Binding-site contacts:
Ligand atom C1 contacts residue ALA365 of chain 1.E at 4.4 Å (hydrophobic).
Ligand atom C15 contacts residue LEU318 of chain 1.E at 3.9 Å (hydrophobic).
Ligand atom C3 contacts residue ALA365 of chain 1.E at 4.2 Å (hydrophobic).
Ligand atom C16 contacts residue LEU318 of chain 1.E at 4.1 Å (hydrophobic).
Ligand atom C contacts residue ALA365 of chain 1.E at 3.7 Å (hydrophobic).
Ligand atom C17 contacts residue LEU318 of chain 1.E at 3.9 Å (hydrophobic).
Ligand atom O7 contacts residue LEU318 of chain 1.E at 3.4 Å.
Ligand atom O4 contacts residue LEU318 of chain 1.E at 4.3 Å.
Ligand atom C16 contacts residue LEU311 of chain 1.E at 3.9 Å (hydrophobic).
Ligand atom C contacts residue PHE83 of chain 1.E at 3.5 Å (hydrophobic).
Ligand atom C1 contacts residue PHE83 of chain 1.E at 3.7 Å (hydrophobic).
Ligand atom C19 contacts residue VAL447 of chain 1.E at 4.3 Å (hydrophobic).
Ligand atom C18 contacts residue LEU451 of chain 1.E at 4.3 Å (hydrophobic).
Ligand atom C16 contacts residue PHE314 of chain 1.E at 4.2 Å (hydrophobic).
Ligand atom C10 contacts residue PHE321 of chain 1.E at 4.1 Å (hydrophobic).
Ligand atom C12 contacts residue LEU318 of chain 1.E at 4.2 Å (hydrophobic).
Ligand atom C contacts residue LEU364 of chain 1.E at 3.7 Å (hydrophobic).
Ligand atom C6 contacts residue LEU358 of chain 1.E at 4.2 Å (hydrophobic).
Ligand atom C contacts residue LEU361 of chain 1.E at 4.4 Å (hydrophobic).
Ligand atom C14 contacts residue LEU311 of chain 1.E at 3.9 Å (hydrophobic).
Ligand atom C2 contacts residue LEU361 of chain 1.E at 3.8 Å (hydrophobic).
Ligand atom O7 contacts residue ALA315 of chain 1.E at 3.6 Å.
Ligand atom C7 contacts residue LEU318 of chain 1.E at 4.4 Å (hydrophobic).
Ligand atom O5 contacts residue LEU318 of chain 1.E at 4.3 Å.
Ligand atom O contacts residue LEU361 of chain 1.E at 4.3 Å.
Ligand atom C8 contacts residue LEU352 of chain 1.E at 4.1 Å (hydrophobic).
Ligand atom C21 contacts residue VAL447 of chain 1.E at 4.1 Å (hydrophobic).
Ligand atom C9 contacts residue PHE321 of chain 1.E at 3.5 Å (hydrophobic).
Ligand atom C6 contacts residue CYS319 of chain 1.E at 4.3 Å (hydrophobic).
Ligand atom C4 contacts residue ALA315 of chain 1.E at 4.0 Å (hydrophobic).
Ligand atom C11 contacts residue LEU318 of chain 1.E at 3.8 Å (hydrophobic).
Ligand atom C2 contacts residue ALA365 of chain 1.E at 3.7 Å (hydrophobic).
Ligand atom C14 contacts residue LEU318 of chain 1.E at 4.3 Å (hydrophobic).
Ligand atom C19 contacts residue LEU451 of chain 1.E at 3.8 Å (hydrophobic).
Ligand atom O2 contacts residue LEU318 of chain 1.E at 4.4 Å.
Ligand atom C4 contacts residue ALA365 of chain 1.E at 4.0 Å (hydrophobic).
Ligand atom O1 contacts residue CYS319 of chain 1.E at 4.0 Å.
Ligand atom C18 contacts residue VAL447 of chain 1.E at 4.4 Å (hydrophobic).
Ligand atom N contacts residue PHE321 of chain 1.E at 4.1 Å.
Ligand atom C17 contacts residue LEU451 of chain 1.E at 3.8 Å (hydrophobic).

Sequence of chain 1.E:
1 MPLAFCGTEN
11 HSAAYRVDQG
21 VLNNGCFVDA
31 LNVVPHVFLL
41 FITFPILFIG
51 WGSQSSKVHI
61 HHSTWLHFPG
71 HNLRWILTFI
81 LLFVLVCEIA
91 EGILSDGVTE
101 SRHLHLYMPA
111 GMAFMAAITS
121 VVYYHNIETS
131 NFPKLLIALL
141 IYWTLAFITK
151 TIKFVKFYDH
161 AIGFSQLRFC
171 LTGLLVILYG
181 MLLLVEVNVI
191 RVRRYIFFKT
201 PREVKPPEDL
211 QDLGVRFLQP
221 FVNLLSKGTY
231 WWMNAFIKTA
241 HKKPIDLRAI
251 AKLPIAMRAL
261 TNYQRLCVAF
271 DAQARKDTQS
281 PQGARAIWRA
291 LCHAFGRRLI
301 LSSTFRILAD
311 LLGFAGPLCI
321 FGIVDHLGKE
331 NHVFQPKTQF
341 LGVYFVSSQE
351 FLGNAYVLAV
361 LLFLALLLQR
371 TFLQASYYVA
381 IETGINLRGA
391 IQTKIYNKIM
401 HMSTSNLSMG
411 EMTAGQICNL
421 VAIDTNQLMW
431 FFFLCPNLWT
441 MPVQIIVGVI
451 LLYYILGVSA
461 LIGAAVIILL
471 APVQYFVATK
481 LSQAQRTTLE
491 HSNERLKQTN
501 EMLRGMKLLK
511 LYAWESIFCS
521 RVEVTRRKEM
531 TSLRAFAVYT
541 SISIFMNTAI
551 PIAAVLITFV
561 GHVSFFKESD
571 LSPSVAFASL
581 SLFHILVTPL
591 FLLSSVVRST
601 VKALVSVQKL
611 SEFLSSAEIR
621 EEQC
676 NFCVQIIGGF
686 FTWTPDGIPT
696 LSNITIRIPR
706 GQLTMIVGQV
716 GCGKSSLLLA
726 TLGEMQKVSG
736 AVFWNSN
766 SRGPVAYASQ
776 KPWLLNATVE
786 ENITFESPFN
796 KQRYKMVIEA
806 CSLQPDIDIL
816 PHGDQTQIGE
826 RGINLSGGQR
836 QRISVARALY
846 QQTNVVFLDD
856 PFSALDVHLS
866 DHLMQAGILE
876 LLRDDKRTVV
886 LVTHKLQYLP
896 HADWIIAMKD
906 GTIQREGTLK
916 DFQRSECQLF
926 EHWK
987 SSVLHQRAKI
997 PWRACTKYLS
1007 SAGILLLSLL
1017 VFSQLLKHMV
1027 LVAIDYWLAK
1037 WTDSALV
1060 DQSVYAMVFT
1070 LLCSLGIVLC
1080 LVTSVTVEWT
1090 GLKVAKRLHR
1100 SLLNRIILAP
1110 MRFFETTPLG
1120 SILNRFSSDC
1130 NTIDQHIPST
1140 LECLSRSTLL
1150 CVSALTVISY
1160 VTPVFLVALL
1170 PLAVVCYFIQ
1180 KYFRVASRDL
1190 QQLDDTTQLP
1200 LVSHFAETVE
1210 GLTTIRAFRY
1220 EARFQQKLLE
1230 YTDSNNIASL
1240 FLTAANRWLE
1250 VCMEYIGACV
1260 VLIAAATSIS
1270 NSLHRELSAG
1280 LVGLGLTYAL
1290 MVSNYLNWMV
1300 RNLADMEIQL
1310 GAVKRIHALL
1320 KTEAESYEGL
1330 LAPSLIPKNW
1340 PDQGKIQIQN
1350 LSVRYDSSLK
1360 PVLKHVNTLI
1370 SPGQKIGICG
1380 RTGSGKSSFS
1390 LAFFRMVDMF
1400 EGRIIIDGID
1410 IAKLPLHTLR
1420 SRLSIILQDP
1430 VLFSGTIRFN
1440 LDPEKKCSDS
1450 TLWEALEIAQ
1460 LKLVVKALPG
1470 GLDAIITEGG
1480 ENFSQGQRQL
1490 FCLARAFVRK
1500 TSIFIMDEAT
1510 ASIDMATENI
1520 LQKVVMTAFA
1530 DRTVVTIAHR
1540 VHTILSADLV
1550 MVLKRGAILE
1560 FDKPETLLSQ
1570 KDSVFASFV

This small molecule binds to this protein.
Small molecule (SMILES): CCCCCCCCCCC(=O)O[C@H](COC(=O)CCCCC)COP(=O)(O)OCCN